A small-molecule ligand and the protein it binds are described below.
Small molecule (SMILES): COc1cccc(COC(=O)c2cn[nH]c2)c1

Binding-site contacts:
Ligand atom C15 contacts residue VAL139 of chain 1.B at 3.9 Å (hydrophobic).
Ligand atom N11 contacts residue GLU114 of chain 1.B at 4.4 Å.
Ligand atom C17 contacts residue ASP137 of chain 1.B at 3.7 Å.
Ligand atom C13 contacts residue ALA88 of chain 1.B at 4.2 Å (hydrophobic).
Ligand atom C10 contacts residue PRO87 of chain 1.B at 3.5 Å (hydrophobic).
Ligand atom C01 contacts residue LEU228 of chain 1.A at 3.8 Å (hydrophobic).
Ligand atom N11 contacts residue PRO87 of chain 1.B at 3.9 Å.
Ligand atom C04 contacts residue PRO87 of chain 1.B at 4.4 Å (hydrophobic).
Ligand atom C01 contacts residue SER179 of chain 1.A at 3.6 Å.
Ligand atom C05 contacts residue PRO87 of chain 1.B at 4.1 Å (hydrophobic).
Ligand atom O14 contacts residue GLU182 of chain 1.A at 2.8 Å (salt-bridge).
Ligand atom C08 contacts residue GLU182 of chain 1.A at 3.6 Å.
Ligand atom O07 contacts residue PRO87 of chain 1.B at 3.6 Å.
Ligand atom C08 contacts residue PRO87 of chain 1.B at 3.8 Å (hydrophobic).
Ligand atom C16 contacts residue ASP137 of chain 1.B at 3.9 Å.
Ligand atom O14 contacts residue PRO87 of chain 1.B at 3.9 Å.
Ligand atom C16 contacts residue GLN94 of chain 1.A at 4.3 Å.
Ligand atom C04 contacts residue ASP137 of chain 1.B at 4.4 Å.
Ligand atom C17 contacts residue TYR138 of chain 1.B at 4.3 Å (hydrophobic).
Ligand atom C16 contacts residue VAL139 of chain 1.B at 4.2 Å (hydrophobic).
Ligand atom C04 contacts residue LEU181 of chain 1.A at 4.1 Å (hydrophobic).
Ligand atom O02 contacts residue ASP137 of chain 1.B at 3.5 Å.
Ligand atom C13 contacts residue GLU182 of chain 1.A at 3.4 Å.
Ligand atom C16 contacts residue TYR138 of chain 1.B at 4.0 Å (hydrophobic).
Ligand atom O02 contacts residue LEU228 of chain 1.A at 4.2 Å.
Ligand atom C03 contacts residue ASP137 of chain 1.B at 3.8 Å.
Ligand atom C13 contacts residue PRO87 of chain 1.B at 3.8 Å (hydrophobic).
Ligand atom C15 contacts residue PRO87 of chain 1.B at 4.1 Å (hydrophobic).
Ligand atom N12 contacts residue PRO87 of chain 1.B at 4.1 Å.
Ligand atom C09 contacts residue PRO87 of chain 1.B at 3.4 Å (hydrophobic).
Ligand atom N12 contacts residue GLU114 of chain 1.B at 3.8 Å.
Ligand atom C09 contacts residue GLU182 of chain 1.A at 3.4 Å.
Ligand atom N12 contacts residue GLU182 of chain 1.A at 4.2 Å.
Ligand atom C06 contacts residue PRO87 of chain 1.B at 3.4 Å (hydrophobic).
Ligand atom C10 contacts residue GLU182 of chain 1.A at 4.0 Å.
Ligand atom O14 contacts residue LEU181 of chain 1.A at 3.7 Å.
Ligand atom C06 contacts residue LEU181 of chain 1.A at 3.9 Å (hydrophobic).
Ligand atom N11 contacts residue GLU182 of chain 1.A at 4.3 Å.
Ligand atom C08 contacts residue ALA88 of chain 1.B at 4.1 Å (hydrophobic).
Ligand atom O14 contacts residue ALA88 of chain 1.B at 3.4 Å.

Sequence of chain 1.B:
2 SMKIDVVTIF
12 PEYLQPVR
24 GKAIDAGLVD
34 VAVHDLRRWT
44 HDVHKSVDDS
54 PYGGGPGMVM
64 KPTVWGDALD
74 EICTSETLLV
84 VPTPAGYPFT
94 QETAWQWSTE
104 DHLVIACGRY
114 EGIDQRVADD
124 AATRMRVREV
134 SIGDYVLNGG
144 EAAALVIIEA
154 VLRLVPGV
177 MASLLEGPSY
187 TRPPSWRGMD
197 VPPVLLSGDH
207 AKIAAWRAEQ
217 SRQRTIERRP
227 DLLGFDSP

Sequence of chain 1.A:
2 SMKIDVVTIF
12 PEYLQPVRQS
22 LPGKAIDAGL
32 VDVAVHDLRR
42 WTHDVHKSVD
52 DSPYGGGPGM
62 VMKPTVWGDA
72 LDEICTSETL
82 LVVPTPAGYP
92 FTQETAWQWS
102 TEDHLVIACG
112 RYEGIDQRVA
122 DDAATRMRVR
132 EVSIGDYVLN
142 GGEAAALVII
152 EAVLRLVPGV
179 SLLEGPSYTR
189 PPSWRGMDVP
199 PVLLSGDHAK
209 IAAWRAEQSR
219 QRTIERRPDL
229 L